Binding-site contacts:
Ligand atom N2 contacts residue SO41 of chain 1.P at 2.5 Å (h-bond).
Ligand atom C4 contacts residue ASN68 of chain 1.B at 4.2 Å.
Ligand atom O7 contacts residue ASN68 of chain 1.B at 3.8 Å.
Ligand atom C8 contacts residue SO41 of chain 1.P at 3.7 Å.
Ligand atom O5 contacts residue SO41 of chain 1.P at 4.2 Å.
Ligand atom O5 contacts residue ASN68 of chain 1.B at 2.4 Å (h-bond).
Ligand atom C7 contacts residue SO41 of chain 1.P at 3.5 Å.
Ligand atom C3 contacts residue ASN68 of chain 1.B at 3.8 Å.
Ligand atom C7 contacts residue THR82 of chain 1.B at 4.3 Å.
Ligand atom C7 contacts residue TYR61 of chain 1.B at 4.0 Å (hydrophobic).
Ligand atom O7 contacts residue THR82 of chain 1.B at 4.1 Å.
Ligand atom C8 contacts residue PRO83 of chain 1.B at 4.2 Å (hydrophobic).
Ligand atom N2 contacts residue TRP79 of chain 1.B at 4.5 Å.
Ligand atom C5 contacts residue SO41 of chain 1.P at 4.2 Å.
Ligand atom C7 contacts residue ASN68 of chain 1.B at 3.6 Å.
Ligand atom N2 contacts residue ASN68 of chain 1.B at 2.9 Å (h-bond).
Ligand atom C3 contacts residue SO41 of chain 1.P at 3.2 Å.
Ligand atom C8 contacts residue TRP79 of chain 1.B at 4.0 Å (hydrophobic).
Ligand atom C2 contacts residue ASN68 of chain 1.B at 2.5 Å.
Ligand atom O7 contacts residue TYR61 of chain 1.B at 3.5 Å.
Ligand atom C2 contacts residue SO41 of chain 1.P at 3.1 Å.
Ligand atom C1 contacts residue SO41 of chain 1.P at 3.2 Å.
Ligand atom C8 contacts residue TYR61 of chain 1.B at 4.2 Å (hydrophobic).
Ligand atom C5 contacts residue ASN68 of chain 1.B at 3.6 Å.
Ligand atom C4 contacts residue SO41 of chain 1.P at 4.3 Å.
Ligand atom C1 contacts residue ASN68 of chain 1.B at 1.4 Å.
Ligand atom C8 contacts residue SER81 of chain 1.B at 4.5 Å.
Ligand atom O3 contacts residue SO41 of chain 1.P at 4.2 Å.
Ligand atom C8 contacts residue THR82 of chain 1.B at 3.7 Å.

Sequence of chain 1.B:
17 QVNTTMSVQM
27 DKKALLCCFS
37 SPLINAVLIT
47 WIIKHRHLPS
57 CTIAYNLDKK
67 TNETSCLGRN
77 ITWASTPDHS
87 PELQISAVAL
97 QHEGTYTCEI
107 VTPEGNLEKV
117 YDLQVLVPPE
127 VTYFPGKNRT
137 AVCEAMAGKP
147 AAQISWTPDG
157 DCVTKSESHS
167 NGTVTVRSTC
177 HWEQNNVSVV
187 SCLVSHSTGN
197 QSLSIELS

This protein binds this small molecule.
Small molecule (SMILES): CC(=O)N[C@@H]1[C@@H](O)[C@H](O)[C@@H](CO)O[C@H]1O